Binding-site contacts:
Ligand atom C3 contacts residue TRP40 of chain 1.B at 4.0 Å (hydrophobic).
Ligand atom S contacts residue ARG39 of chain 1.B at 3.9 Å.
Ligand atom C7 contacts residue TRP40 of chain 1.B at 3.9 Å (hydrophobic).
Ligand atom C11 contacts residue ARG28 of chain 1.B at 3.8 Å.
Ligand atom O2S contacts residue ARG28 of chain 1.B at 3.9 Å.
Ligand atom C8 contacts residue TRP40 of chain 1.B at 3.6 Å (hydrophobic).
Ligand atom O3S contacts residue ARG39 of chain 1.B at 4.1 Å.
Ligand atom O2S contacts residue TRP71 of chain 1.B at 3.8 Å.
Ligand atom N4 contacts residue TRP40 of chain 1.B at 4.2 Å.
Ligand atom O2S contacts residue TRP40 of chain 1.B at 4.4 Å.
Ligand atom C10 contacts residue ARG28 of chain 1.B at 4.1 Å.
Ligand atom O8 contacts residue TRP40 of chain 1.B at 3.6 Å.
Ligand atom O1S contacts residue ARG28 of chain 1.B at 4.4 Å.
Ligand atom C5 contacts residue TRP40 of chain 1.B at 3.8 Å (hydrophobic).
Ligand atom O2S contacts residue ARG39 of chain 1.B at 2.8 Å (salt-bridge).

The protein below binds the small molecule below.
Small molecule (SMILES): O=S(=O)(O)CCCN1CCN(CCO)CC1

Sequence of chain 1.B:
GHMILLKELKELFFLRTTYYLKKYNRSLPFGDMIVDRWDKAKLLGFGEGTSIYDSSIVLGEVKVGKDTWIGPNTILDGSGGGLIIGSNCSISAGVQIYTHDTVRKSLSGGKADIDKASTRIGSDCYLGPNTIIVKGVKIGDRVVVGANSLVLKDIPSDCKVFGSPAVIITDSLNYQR